Sequence of chain 1.A:
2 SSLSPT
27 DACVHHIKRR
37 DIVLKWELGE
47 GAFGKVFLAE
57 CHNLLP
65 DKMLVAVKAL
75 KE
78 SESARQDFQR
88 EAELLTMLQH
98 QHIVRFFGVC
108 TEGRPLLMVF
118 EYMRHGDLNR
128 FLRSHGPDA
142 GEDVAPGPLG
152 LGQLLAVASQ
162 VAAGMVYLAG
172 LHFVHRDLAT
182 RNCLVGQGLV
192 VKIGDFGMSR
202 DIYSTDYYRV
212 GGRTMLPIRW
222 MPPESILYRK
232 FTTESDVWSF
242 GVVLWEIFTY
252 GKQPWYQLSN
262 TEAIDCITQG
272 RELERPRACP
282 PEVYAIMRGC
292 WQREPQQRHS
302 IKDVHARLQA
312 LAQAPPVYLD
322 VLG

The small molecule below binds the protein below.
Small molecule (SMILES): Cc1onc(-c2ccccc2)c1NC(=O)NCc1ccccc1C(F)(F)F

Binding-site contacts:
Ligand atom O1 contacts residue SER2 of chain 1.A at 2.9 Å (h-bond).
Ligand atom C1 contacts residue GLY198 of chain 1.A at 3.7 Å.
Ligand atom O1 contacts residue ACE1 of chain 1.A at 3.3 Å.
Ligand atom C5 contacts residue MET115 of chain 1.A at 3.6 Å (hydrophobic).
Ligand atom N contacts residue SER2 of chain 1.A at 3.1 Å (h-bond).
Ligand atom C1 contacts residue SER2 of chain 1.A at 3.1 Å.
Ligand atom N1 contacts residue ASP196 of chain 1.A at 2.8 Å (salt-bridge).
Ligand atom O1 contacts residue SER3 of chain 1.A at 3.0 Å (h-bond).
Ligand atom C4 contacts residue GLU88 of chain 1.A at 3.5 Å.
Ligand atom C3 contacts residue LYS72 of chain 1.A at 3.2 Å.
Ligand atom C8 contacts residue ASP196 of chain 1.A at 3.5 Å.
Ligand atom C13 contacts residue ASP196 of chain 1.A at 3.2 Å.
Ligand atom F1 contacts residue ILE194 of chain 1.A at 3.5 Å.
Ligand atom C2 contacts residue SER2 of chain 1.A at 3.4 Å.
Ligand atom F2 contacts residue ILE100 of chain 1.A at 3.6 Å.
Ligand atom C9 contacts residue ASP196 of chain 1.A at 3.5 Å.
Ligand atom F contacts residue LEU4 of chain 1.A at 3.3 Å.
Ligand atom F contacts residue LEU95 of chain 1.A at 3.5 Å.
Ligand atom C10 contacts residue SER3 of chain 1.A at 3.5 Å.
Ligand atom C5 contacts residue LYS72 of chain 1.A at 3.6 Å.
Ligand atom N2 contacts residue ASP196 of chain 1.A at 2.8 Å (salt-bridge).
Ligand atom C7 contacts residue ASP196 of chain 1.A at 3.4 Å.
Ligand atom C7 contacts residue LYS72 of chain 1.A at 3.7 Å.
Ligand atom C6 contacts residue PHE117 of chain 1.A at 3.7 Å (hydrophobic).
Ligand atom F1 contacts residue HIS176 of chain 1.A at 3.2 Å.
Ligand atom C8 contacts residue GLY198 of chain 1.A at 3.5 Å.
Ligand atom C9 contacts residue GLY198 of chain 1.A at 3.6 Å.
Ligand atom C10 contacts residue ASP196 of chain 1.A at 3.6 Å.
Ligand atom C9 contacts residue SER2 of chain 1.A at 3.5 Å.
Ligand atom C15 contacts residue LEU92 of chain 1.A at 3.6 Å (hydrophobic).
Ligand atom N contacts residue LYS72 of chain 1.A at 3.7 Å.
Ligand atom F2 contacts residue LEU95 of chain 1.A at 3.0 Å.
Ligand atom C4 contacts residue LYS72 of chain 1.A at 3.4 Å.
Ligand atom O contacts residue SER2 of chain 1.A at 2.9 Å (h-bond).
Ligand atom C14 contacts residue ASP196 of chain 1.A at 3.3 Å.
Ligand atom C6 contacts residue MET115 of chain 1.A at 3.6 Å (hydrophobic).
Ligand atom C2 contacts residue GLY198 of chain 1.A at 3.7 Å.
Ligand atom N2 contacts residue SER3 of chain 1.A at 3.6 Å.
Ligand atom C5 contacts residue GLU88 of chain 1.A at 3.6 Å.
Ligand atom C8 contacts residue LYS72 of chain 1.A at 3.4 Å.